Binding-site contacts:
Ligand atom O4 contacts residue GLY309 of chain 1.C at 3.5 Å (h-bond).
Ligand atom N2 contacts residue ASP224 of chain 1.C at 3.8 Å.
Ligand atom O4 contacts residue GLU334 of chain 1.C at 2.7 Å (salt-bridge).
Ligand atom O6 contacts residue GLY332 of chain 1.C at 2.6 Å (h-bond).
Ligand atom C4 contacts residue GLU334 of chain 1.C at 3.6 Å.
Ligand atom C7 contacts residue THR4 of chain 1.G at 3.7 Å.
Ligand atom O6 contacts residue LEU204 of chain 1.C at 3.8 Å.
Ligand atom C5 contacts residue UDP1 of chain 1.R at 3.9 Å.
Ligand atom N2 contacts residue UDP1 of chain 1.R at 3.0 Å (h-bond).
Ligand atom O5 contacts residue THR4 of chain 1.G at 2.3 Å (h-bond).
Ligand atom C1 contacts residue THR4 of chain 1.G at 1.5 Å.
Ligand atom C1 contacts residue UDP1 of chain 1.R at 3.2 Å.
Ligand atom O3 contacts residue UDP1 of chain 1.R at 3.6 Å.
Ligand atom C8 contacts residue HIS359 of chain 1.C at 3.4 Å.
Ligand atom C6 contacts residue GLY332 of chain 1.C at 3.7 Å.
Ligand atom O3 contacts residue ARG208 of chain 1.C at 3.2 Å (salt-bridge).
Ligand atom C2 contacts residue ALA307 of chain 1.C at 3.8 Å (hydrophobic).
Ligand atom C2 contacts residue GLY309 of chain 1.C at 3.8 Å.
Ligand atom O6 contacts residue GLU334 of chain 1.C at 2.7 Å (salt-bridge).
Ligand atom N2 contacts residue THR4 of chain 1.G at 3.4 Å (h-bond).
Ligand atom C1 contacts residue EDO1 of chain 1.S at 3.8 Å.
Ligand atom O5 contacts residue EDO1 of chain 1.S at 3.6 Å (h-bond).
Ligand atom C6 contacts residue GLU334 of chain 1.C at 3.1 Å.
Ligand atom O6 contacts residue TRP331 of chain 1.C at 3.6 Å.
Ligand atom C5 contacts residue TRP331 of chain 1.C at 3.6 Å (hydrophobic).
Ligand atom O7 contacts residue GLY309 of chain 1.C at 2.7 Å (h-bond).
Ligand atom O7 contacts residue GLY308 of chain 1.C at 3.6 Å (h-bond).
Ligand atom O5 contacts residue ALA307 of chain 1.C at 3.2 Å (h-bond).
Ligand atom C5 contacts residue THR4 of chain 1.G at 3.4 Å.
Ligand atom C2 contacts residue THR4 of chain 1.G at 2.9 Å.
Ligand atom O3 contacts residue GLY309 of chain 1.C at 3.2 Å.
Ligand atom C1 contacts residue ALA307 of chain 1.C at 3.5 Å (hydrophobic).
Ligand atom O3 contacts residue ASP224 of chain 1.C at 2.8 Å (salt-bridge).
Ligand atom O7 contacts residue ALA307 of chain 1.C at 3.6 Å.
Ligand atom O4 contacts residue GLY308 of chain 1.C at 3.4 Å.
Ligand atom C7 contacts residue GLY309 of chain 1.C at 3.7 Å.
Ligand atom C2 contacts residue UDP1 of chain 1.R at 3.6 Å.
Ligand atom O5 contacts residue ASN335 of chain 1.C at 3.8 Å.
Ligand atom C3 contacts residue UDP1 of chain 1.R at 3.4 Å.
Ligand atom O4 contacts residue ARG208 of chain 1.C at 3.6 Å (salt-bridge).

Sequence of chain 1.C:
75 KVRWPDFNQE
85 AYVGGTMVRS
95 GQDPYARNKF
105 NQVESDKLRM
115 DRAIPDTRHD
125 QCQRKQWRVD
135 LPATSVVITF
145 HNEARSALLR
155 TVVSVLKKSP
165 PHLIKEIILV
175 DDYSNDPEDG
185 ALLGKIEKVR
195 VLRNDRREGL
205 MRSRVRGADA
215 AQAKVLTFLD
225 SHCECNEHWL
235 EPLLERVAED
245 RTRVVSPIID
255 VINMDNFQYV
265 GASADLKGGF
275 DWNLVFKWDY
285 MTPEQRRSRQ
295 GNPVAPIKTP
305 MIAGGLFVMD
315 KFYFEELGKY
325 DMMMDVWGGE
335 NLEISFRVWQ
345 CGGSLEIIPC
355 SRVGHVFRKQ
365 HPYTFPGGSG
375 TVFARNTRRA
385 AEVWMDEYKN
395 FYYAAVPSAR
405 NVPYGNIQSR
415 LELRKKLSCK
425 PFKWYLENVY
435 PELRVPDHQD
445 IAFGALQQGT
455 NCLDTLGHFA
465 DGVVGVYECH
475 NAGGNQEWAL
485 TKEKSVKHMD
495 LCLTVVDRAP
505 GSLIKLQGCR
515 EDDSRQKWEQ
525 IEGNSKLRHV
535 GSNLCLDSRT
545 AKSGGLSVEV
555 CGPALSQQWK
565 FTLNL

The protein below binds the small molecule below.
Small molecule (SMILES): CC(=O)N[C@@H]1[C@@H](O)[C@@H](O)[C@@H](CO)O[C@H]1O

Sequence of chain 1.G:
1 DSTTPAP